A small-molecule ligand and the protein it binds are described below.
Small molecule (SMILES): C[C@@H]1C[C@H](C)CN(c2ccc(C(=O)Nc3ccccc3C(=O)O)cc2Oc2ccccc2)C1

Binding-site contacts:
Ligand atom O9 contacts residue HIS246 of chain 2.A at 3.1 Å (h-bond).
Ligand atom C4 contacts residue ILE219 of chain 2.A at 3.8 Å (hydrophobic).
Ligand atom C25 contacts residue GLY216 of chain 2.A at 3.7 Å.
Ligand atom C6 contacts residue HIS246 of chain 2.A at 3.8 Å.
Ligand atom C11 contacts residue ILE219 of chain 2.A at 3.6 Å (hydrophobic).
Ligand atom C1 contacts residue ALA248 of chain 2.A at 3.5 Å (hydrophobic).
Ligand atom C3 contacts residue ILE219 of chain 2.A at 3.5 Å (hydrophobic).
Ligand atom O8 contacts residue ASN276 of chain 2.A at 3.2 Å (h-bond).
Ligand atom C32 contacts residue ARG38 of chain 2.A at 3.3 Å.
Ligand atom C11 contacts residue ILE252 of chain 2.A at 3.7 Å (hydrophobic).
Ligand atom C4 contacts residue PHE308 of chain 2.A at 3.4 Å (hydrophobic).
Ligand atom C25 contacts residue ARG217 of chain 2.A at 3.5 Å.
Ligand atom C7 contacts residue HIS246 of chain 2.A at 3.7 Å.
Ligand atom O12 contacts residue ILE219 of chain 2.A at 3.5 Å.
Ligand atom C2 contacts residue ALA248 of chain 2.A at 3.7 Å (hydrophobic).
Ligand atom C30 contacts residue SER153 of chain 2.A at 3.7 Å.
Ligand atom N10 contacts residue ILE219 of chain 2.A at 3.5 Å.
Ligand atom C18 contacts residue GLY216 of chain 2.A at 3.4 Å.
Ligand atom C5 contacts residue PHE308 of chain 2.A at 3.3 Å (hydrophobic).
Ligand atom C33 contacts residue ARG38 of chain 2.A at 3.7 Å.
Ligand atom O9 contacts residue SCY113 of chain 2.A at 3.1 Å.
Ligand atom C21 contacts residue PHE220 of chain 2.A at 3.6 Å (hydrophobic).
Ligand atom C2 contacts residue ILE219 of chain 2.A at 3.5 Å (hydrophobic).
Ligand atom O8 contacts residue ALA248 of chain 2.A at 3.5 Å.
Ligand atom O9 contacts residue ASN276 of chain 2.A at 3.0 Å (h-bond).
Ligand atom C24 contacts residue ARG217 of chain 2.A at 3.7 Å.
Ligand atom O19 contacts residue GLY216 of chain 2.A at 3.5 Å.
Ligand atom C22 contacts residue PHE220 of chain 2.A at 3.5 Å (hydrophobic).
Ligand atom C7 contacts residue ALA248 of chain 2.A at 3.4 Å (hydrophobic).
Ligand atom C23 contacts residue ARG217 of chain 2.A at 3.4 Å.
Ligand atom C7 contacts residue ASN276 of chain 2.A at 3.4 Å.
Ligand atom O12 contacts residue ILE252 of chain 2.A at 3.4 Å.
Ligand atom C5 contacts residue GLY309 of chain 2.A at 3.5 Å.
Ligand atom O12 contacts residue PHE220 of chain 2.A at 3.0 Å.
Ligand atom C32 contacts residue SER153 of chain 2.A at 3.4 Å.
Ligand atom C6 contacts residue PHE308 of chain 2.A at 3.6 Å (hydrophobic).
Ligand atom C15 contacts residue LEU157 of chain 2.A at 3.6 Å (hydrophobic).
Ligand atom C29 contacts residue ARG38 of chain 2.A at 3.6 Å.
Ligand atom O12 contacts residue GLY216 of chain 2.A at 3.8 Å.
Ligand atom C31 contacts residue LEU157 of chain 2.A at 3.7 Å (hydrophobic).

Sequence of chain 2.A:
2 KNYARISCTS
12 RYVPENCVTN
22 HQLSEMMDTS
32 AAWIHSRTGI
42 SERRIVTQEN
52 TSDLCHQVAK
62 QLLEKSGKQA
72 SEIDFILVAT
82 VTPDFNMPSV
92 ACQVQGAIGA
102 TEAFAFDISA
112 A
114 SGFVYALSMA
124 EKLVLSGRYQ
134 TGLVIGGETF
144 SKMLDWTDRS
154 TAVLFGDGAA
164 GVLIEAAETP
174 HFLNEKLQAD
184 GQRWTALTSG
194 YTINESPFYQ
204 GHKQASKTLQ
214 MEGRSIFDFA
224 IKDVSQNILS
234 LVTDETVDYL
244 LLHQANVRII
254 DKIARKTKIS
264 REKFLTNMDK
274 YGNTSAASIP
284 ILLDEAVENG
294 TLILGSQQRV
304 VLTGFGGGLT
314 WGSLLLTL